Binding-site contacts:
Ligand atom O1 contacts residue SER225 of chain 1.A at 3.3 Å (h-bond).
Ligand atom C5 contacts residue SER225 of chain 1.A at 4.4 Å.
Ligand atom C5 contacts residue PHE316 of chain 1.A at 3.6 Å (hydrophobic).
Ligand atom C1 contacts residue PHE315 of chain 1.A at 3.8 Å (hydrophobic).
Ligand atom N1 contacts residue VAL344 of chain 1.A at 3.7 Å.
Ligand atom C1 contacts residue SER134 of chain 1.A at 4.0 Å.
Ligand atom C3 contacts residue SER225 of chain 1.A at 3.7 Å.
Ligand atom C3 contacts residue ILE131 of chain 1.A at 4.4 Å (hydrophobic).
Ligand atom C2 contacts residue ILE131 of chain 1.A at 4.2 Å (hydrophobic).
Ligand atom N1 contacts residue TRP348 of chain 1.A at 4.3 Å.
Ligand atom O2 contacts residue SER226 of chain 1.A at 4.1 Å.
Ligand atom C5 contacts residue ILE131 of chain 1.A at 4.4 Å (hydrophobic).
Ligand atom C6 contacts residue PHE315 of chain 1.A at 4.4 Å (hydrophobic).
Ligand atom C2 contacts residue PHE315 of chain 1.A at 4.0 Å (hydrophobic).
Ligand atom C4 contacts residue ILE131 of chain 1.A at 4.4 Å (hydrophobic).
Ligand atom C8 contacts residue PHE315 of chain 1.A at 3.4 Å (hydrophobic).
Ligand atom C5 contacts residue SER134 of chain 1.A at 4.0 Å.
Ligand atom O1 contacts residue ASN319 of chain 1.A at 3.1 Å (h-bond).
Ligand atom O2 contacts residue SER229 of chain 1.A at 3.0 Å (h-bond).
Ligand atom C8 contacts residue ASP130 of chain 1.A at 3.0 Å.
Ligand atom C6 contacts residue SER134 of chain 1.A at 3.1 Å.
Ligand atom C7 contacts residue ASP130 of chain 1.A at 3.6 Å.
Ligand atom O2 contacts residue THR135 of chain 1.A at 4.3 Å.
Ligand atom C3 contacts residue ASN319 of chain 1.A at 3.8 Å.
Ligand atom C7 contacts residue PHE315 of chain 1.A at 3.6 Å (hydrophobic).
Ligand atom C5 contacts residue SER229 of chain 1.A at 3.8 Å.
Ligand atom C6 contacts residue THR135 of chain 1.A at 4.2 Å.
Ligand atom C5 contacts residue THR135 of chain 1.A at 3.5 Å.
Ligand atom N1 contacts residue ASP130 of chain 1.A at 2.5 Å (salt-bridge).
Ligand atom C4 contacts residue PHE316 of chain 1.A at 3.9 Å (hydrophobic).
Ligand atom N1 contacts residue PHE315 of chain 1.A at 3.8 Å.
Ligand atom C4 contacts residue SER229 of chain 1.A at 3.8 Å.
Ligand atom C4 contacts residue SER225 of chain 1.A at 3.3 Å.
Ligand atom C2 contacts residue ASN319 of chain 1.A at 4.1 Å.
Ligand atom O2 contacts residue PHE316 of chain 1.A at 3.9 Å.
Ligand atom C6 contacts residue PHE316 of chain 1.A at 4.1 Å (hydrophobic).
Ligand atom C7 contacts residue SER134 of chain 1.A at 4.0 Å.
Ligand atom O2 contacts residue SER225 of chain 1.A at 2.2 Å (h-bond).
Ligand atom C6 contacts residue ILE131 of chain 1.A at 4.4 Å (hydrophobic).
Ligand atom C4 contacts residue THR135 of chain 1.A at 4.2 Å.

Sequence of chain 1.A:
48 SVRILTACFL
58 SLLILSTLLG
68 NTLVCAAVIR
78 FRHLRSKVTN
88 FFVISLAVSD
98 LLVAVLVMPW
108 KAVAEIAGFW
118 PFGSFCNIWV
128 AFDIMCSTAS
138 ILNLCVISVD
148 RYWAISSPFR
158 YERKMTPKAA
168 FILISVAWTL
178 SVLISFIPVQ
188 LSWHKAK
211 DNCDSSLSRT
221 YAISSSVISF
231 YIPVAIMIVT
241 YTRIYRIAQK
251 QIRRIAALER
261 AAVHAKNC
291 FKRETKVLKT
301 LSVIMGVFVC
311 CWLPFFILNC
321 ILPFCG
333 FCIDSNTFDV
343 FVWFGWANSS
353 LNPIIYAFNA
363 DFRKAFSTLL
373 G

This protein binds this small molecule.
Small molecule (SMILES): NCCc1ccc(O)c(O)c1